Binding-site contacts:
Ligand atom O5 contacts residue ASN279 of chain 1.C at 2.4 Å (h-bond).
Ligand atom C5 contacts residue ASN279 of chain 1.C at 3.7 Å.
Ligand atom O5 contacts residue GLU278 of chain 1.C at 4.1 Å.
Ligand atom C1 contacts residue GLU278 of chain 1.C at 3.7 Å.
Ligand atom C4 contacts residue ASN279 of chain 1.C at 4.2 Å.
Ligand atom C8 contacts residue GLU278 of chain 1.C at 3.4 Å.
Ligand atom O7 contacts residue ASN277 of chain 1.C at 2.6 Å (h-bond).
Ligand atom C7 contacts residue ASN279 of chain 1.C at 3.6 Å.
Ligand atom N2 contacts residue ASN277 of chain 1.C at 4.3 Å.
Ligand atom C8 contacts residue ASN277 of chain 1.C at 4.0 Å.
Ligand atom C1 contacts residue ASN279 of chain 1.C at 1.4 Å.
Ligand atom C7 contacts residue ASN277 of chain 1.C at 3.4 Å.
Ligand atom O7 contacts residue ASN279 of chain 1.C at 4.5 Å.
Ligand atom C5 contacts residue GLU278 of chain 1.C at 4.1 Å.
Ligand atom N2 contacts residue ASN279 of chain 1.C at 2.9 Å (h-bond).
Ligand atom C3 contacts residue ASN279 of chain 1.C at 3.8 Å.
Ligand atom C8 contacts residue ASN279 of chain 1.C at 3.9 Å.
Ligand atom C2 contacts residue ASN279 of chain 1.C at 2.5 Å.

This protein binds this small molecule.
Small molecule (SMILES): CC(=O)N[C@@H]1[C@@H](O)[C@H](O)[C@@H](CO)O[C@H]1O

Sequence of chain 1.C:
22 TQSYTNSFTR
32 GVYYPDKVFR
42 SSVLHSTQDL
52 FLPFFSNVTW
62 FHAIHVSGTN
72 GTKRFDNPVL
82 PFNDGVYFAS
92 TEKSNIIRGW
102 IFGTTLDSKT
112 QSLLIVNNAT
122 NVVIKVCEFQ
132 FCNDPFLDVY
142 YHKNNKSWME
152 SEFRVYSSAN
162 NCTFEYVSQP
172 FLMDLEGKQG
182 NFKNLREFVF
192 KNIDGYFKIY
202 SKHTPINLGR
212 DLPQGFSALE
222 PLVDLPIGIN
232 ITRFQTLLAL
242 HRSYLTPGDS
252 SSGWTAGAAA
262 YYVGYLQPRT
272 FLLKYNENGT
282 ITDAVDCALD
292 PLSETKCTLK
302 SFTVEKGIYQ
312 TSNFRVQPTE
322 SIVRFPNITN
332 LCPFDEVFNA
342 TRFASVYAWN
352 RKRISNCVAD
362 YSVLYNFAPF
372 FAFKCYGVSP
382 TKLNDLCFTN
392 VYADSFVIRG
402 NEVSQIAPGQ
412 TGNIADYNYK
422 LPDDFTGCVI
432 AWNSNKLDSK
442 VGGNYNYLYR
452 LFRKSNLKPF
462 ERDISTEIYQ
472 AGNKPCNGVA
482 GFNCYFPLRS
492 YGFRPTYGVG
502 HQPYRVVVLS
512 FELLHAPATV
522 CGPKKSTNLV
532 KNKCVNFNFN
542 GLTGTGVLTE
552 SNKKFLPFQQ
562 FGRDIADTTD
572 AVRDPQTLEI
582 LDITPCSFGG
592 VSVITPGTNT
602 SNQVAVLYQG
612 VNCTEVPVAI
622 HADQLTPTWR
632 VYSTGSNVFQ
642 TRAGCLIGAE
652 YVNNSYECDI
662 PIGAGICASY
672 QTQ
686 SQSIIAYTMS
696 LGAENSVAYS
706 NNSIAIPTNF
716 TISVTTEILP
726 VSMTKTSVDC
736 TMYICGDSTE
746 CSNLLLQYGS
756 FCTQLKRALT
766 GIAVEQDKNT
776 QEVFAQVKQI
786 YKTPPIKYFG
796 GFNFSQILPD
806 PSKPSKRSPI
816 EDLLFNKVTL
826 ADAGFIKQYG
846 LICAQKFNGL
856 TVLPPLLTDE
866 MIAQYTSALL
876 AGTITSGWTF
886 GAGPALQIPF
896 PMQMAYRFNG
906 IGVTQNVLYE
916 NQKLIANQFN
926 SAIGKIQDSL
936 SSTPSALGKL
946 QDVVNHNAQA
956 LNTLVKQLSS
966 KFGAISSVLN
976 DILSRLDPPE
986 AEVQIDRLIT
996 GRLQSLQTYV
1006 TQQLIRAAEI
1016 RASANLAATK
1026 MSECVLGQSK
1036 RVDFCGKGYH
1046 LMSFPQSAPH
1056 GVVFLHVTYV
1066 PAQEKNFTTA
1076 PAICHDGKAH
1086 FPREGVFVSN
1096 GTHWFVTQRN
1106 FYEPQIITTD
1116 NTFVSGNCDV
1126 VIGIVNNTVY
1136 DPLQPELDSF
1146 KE